This small molecule binds to this protein.
Small molecule (SMILES): CC(=O)N[C@@H]1[C@@H](O)[C@H](O)[C@@H](CO)O[C@H]1O

Sequence of chain 1.E:
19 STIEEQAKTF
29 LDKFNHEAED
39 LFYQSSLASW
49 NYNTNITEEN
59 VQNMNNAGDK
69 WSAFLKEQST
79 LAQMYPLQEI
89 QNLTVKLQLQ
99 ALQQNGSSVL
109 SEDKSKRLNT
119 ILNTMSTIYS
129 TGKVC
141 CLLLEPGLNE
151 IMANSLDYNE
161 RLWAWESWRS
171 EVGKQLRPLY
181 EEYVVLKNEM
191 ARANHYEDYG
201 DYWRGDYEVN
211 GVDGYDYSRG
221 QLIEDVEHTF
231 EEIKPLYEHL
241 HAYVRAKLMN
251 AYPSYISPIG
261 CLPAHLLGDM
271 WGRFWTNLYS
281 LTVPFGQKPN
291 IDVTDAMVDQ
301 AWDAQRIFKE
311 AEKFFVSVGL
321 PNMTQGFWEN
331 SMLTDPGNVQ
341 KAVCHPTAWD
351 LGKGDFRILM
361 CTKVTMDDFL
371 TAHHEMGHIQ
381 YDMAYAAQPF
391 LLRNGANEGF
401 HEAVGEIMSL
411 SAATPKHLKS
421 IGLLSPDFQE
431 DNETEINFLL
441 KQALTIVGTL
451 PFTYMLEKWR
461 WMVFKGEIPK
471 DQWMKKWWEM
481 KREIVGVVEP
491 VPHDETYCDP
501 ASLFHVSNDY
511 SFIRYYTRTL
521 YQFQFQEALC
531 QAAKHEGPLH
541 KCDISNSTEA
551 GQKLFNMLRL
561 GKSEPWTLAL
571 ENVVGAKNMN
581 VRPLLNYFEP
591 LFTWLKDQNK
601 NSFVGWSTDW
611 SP

Sequence of chain 1.G:
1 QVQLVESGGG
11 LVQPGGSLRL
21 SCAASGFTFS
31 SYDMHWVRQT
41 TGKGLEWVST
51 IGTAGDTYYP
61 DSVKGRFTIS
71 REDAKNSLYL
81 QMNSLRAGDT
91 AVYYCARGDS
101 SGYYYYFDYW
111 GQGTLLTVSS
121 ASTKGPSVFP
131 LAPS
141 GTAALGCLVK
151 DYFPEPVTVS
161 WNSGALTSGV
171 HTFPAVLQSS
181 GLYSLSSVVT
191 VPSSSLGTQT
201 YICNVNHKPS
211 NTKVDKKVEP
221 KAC

Binding-site contacts:
Ligand atom O6 contacts residue LYS309 of chain 1.E at 4.1 Å.
Ligand atom C3 contacts residue ASN322 of chain 1.E at 3.8 Å.
Ligand atom O6 contacts residue GLU312 of chain 1.E at 4.1 Å.
Ligand atom O5 contacts residue ASN322 of chain 1.E at 2.3 Å (h-bond).
Ligand atom C7 contacts residue ASN322 of chain 1.E at 3.0 Å.
Ligand atom O7 contacts residue ASN322 of chain 1.E at 2.6 Å (h-bond).
Ligand atom C1 contacts residue ASN322 of chain 1.E at 1.4 Å.
Ligand atom C5 contacts residue ASN322 of chain 1.E at 3.6 Å.
Ligand atom N2 contacts residue ASN322 of chain 1.E at 3.0 Å (h-bond).
Ligand atom C2 contacts residue ASN322 of chain 1.E at 2.4 Å.
Ligand atom O3 contacts residue ARG86 of chain 1.G at 4.4 Å.
Ligand atom C8 contacts residue ASN322 of chain 1.E at 4.4 Å.
Ligand atom C4 contacts residue ASN322 of chain 1.E at 4.1 Å.